Binding-site contacts:
Ligand atom C8 contacts residue HIS655 of chain 1.C at 4.2 Å.
Ligand atom C1 contacts residue ASN657 of chain 1.C at 1.4 Å.
Ligand atom N2 contacts residue ASN657 of chain 1.C at 2.9 Å (h-bond).
Ligand atom O7 contacts residue ASN657 of chain 1.C at 3.8 Å.
Ligand atom C7 contacts residue ASN657 of chain 1.C at 3.6 Å.
Ligand atom C2 contacts residue ASN657 of chain 1.C at 2.4 Å.
Ligand atom C4 contacts residue ASN657 of chain 1.C at 4.2 Å.
Ligand atom O5 contacts residue ASN657 of chain 1.C at 2.4 Å (h-bond).
Ligand atom C5 contacts residue ASN657 of chain 1.C at 3.7 Å.
Ligand atom C3 contacts residue ASN657 of chain 1.C at 3.8 Å.

Sequence of chain 1.C:
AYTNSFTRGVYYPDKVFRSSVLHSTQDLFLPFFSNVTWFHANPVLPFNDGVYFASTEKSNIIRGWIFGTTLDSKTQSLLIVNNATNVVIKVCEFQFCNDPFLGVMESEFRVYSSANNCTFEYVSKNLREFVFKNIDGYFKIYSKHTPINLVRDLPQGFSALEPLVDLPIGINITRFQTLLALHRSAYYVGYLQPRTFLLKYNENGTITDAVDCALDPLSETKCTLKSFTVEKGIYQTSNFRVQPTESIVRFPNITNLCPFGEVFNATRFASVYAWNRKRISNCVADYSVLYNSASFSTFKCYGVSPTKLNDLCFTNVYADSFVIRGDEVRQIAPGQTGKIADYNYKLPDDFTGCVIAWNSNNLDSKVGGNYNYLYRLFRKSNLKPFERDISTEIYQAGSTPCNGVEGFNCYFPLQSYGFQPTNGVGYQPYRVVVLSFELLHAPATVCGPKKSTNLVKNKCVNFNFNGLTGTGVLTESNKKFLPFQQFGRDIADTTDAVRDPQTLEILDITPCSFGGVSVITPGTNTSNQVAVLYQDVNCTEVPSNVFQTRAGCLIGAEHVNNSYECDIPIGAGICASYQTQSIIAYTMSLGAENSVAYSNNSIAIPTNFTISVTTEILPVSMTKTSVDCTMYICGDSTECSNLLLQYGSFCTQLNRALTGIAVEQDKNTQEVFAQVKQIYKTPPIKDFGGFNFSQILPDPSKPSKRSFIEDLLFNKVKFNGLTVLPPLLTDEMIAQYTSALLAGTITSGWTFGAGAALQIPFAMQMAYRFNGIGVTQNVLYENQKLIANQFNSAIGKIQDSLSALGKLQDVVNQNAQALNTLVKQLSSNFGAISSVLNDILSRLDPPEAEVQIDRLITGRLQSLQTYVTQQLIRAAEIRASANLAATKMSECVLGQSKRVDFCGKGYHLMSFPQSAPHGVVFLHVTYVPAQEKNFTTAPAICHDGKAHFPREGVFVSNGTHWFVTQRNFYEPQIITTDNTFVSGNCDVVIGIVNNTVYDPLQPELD

The protein below binds the small molecule below.
Small molecule (SMILES): CC(=O)N[C@@H]1[C@@H](O)[C@H](O)[C@@H](CO)O[C@H]1O